Sequence of chain 1.A:
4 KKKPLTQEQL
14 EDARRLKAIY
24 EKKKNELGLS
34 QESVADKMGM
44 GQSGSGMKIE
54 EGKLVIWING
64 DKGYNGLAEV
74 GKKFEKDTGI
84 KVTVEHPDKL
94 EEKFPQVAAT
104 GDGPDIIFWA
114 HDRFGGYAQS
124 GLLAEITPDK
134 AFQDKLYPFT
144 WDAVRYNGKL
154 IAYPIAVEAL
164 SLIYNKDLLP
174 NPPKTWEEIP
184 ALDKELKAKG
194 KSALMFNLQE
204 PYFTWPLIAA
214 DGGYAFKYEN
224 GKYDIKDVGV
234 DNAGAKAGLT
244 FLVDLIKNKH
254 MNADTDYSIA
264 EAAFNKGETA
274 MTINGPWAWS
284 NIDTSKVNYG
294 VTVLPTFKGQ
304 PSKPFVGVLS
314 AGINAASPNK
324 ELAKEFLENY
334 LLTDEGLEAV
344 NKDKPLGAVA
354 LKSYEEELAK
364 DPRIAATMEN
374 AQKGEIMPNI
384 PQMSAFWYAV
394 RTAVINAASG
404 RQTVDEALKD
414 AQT

Binding-site contacts:
Ligand atom O6 contacts residue PHE206 of chain 1.A at 3.8 Å.
Ligand atom C6 contacts residue TYR205 of chain 1.A at 3.8 Å (hydrophobic).
Ligand atom O1 contacts residue ASN62 of chain 1.A at 3.7 Å.
Ligand atom O4 contacts residue ARG116 of chain 1.A at 2.8 Å (salt-bridge).
Ligand atom O3 contacts residue ASP115 of chain 1.A at 2.7 Å (salt-bridge).
Ligand atom C6 contacts residue PHE206 of chain 1.A at 3.9 Å (hydrophobic).
Ligand atom C2 contacts residue GLU161 of chain 1.A at 3.4 Å.
Ligand atom C1 contacts residue LYS65 of chain 1.A at 3.7 Å.
Ligand atom C6 contacts residue PRO204 of chain 1.A at 3.8 Å (hydrophobic).
Ligand atom O2 contacts residue ALA113 of chain 1.A at 3.4 Å.
Ligand atom O6 contacts residue TYR205 of chain 1.A at 3.1 Å (h-bond).
Ligand atom O3 contacts residue ALA113 of chain 1.A at 3.4 Å.
Ligand atom O3 contacts residue GLU161 of chain 1.A at 3.7 Å.
Ligand atom O5 contacts residue TYR205 of chain 1.A at 3.2 Å.
Ligand atom C2 contacts residue ASP115 of chain 1.A at 3.4 Å.
Ligand atom O2 contacts residue TRP112 of chain 1.A at 3.4 Å (h-bond).
Ligand atom O1 contacts residue ASP64 of chain 1.A at 2.7 Å (salt-bridge).
Ligand atom C6 contacts residue TRP390 of chain 1.A at 3.7 Å (hydrophobic).
Ligand atom O6 contacts residue PRO204 of chain 1.A at 3.2 Å.
Ligand atom O3 contacts residue TRP112 of chain 1.A at 3.3 Å (h-bond).
Ligand atom O3 contacts residue ARG116 of chain 1.A at 2.9 Å (salt-bridge).
Ligand atom O2 contacts residue GLU161 of chain 1.A at 2.7 Å (salt-bridge).
Ligand atom O1 contacts residue LYS65 of chain 1.A at 2.9 Å (salt-bridge).
Ligand atom C1 contacts residue TRP280 of chain 1.A at 3.7 Å (hydrophobic).
Ligand atom C2 contacts residue TRP390 of chain 1.A at 3.9 Å (hydrophobic).
Ligand atom O2 contacts residue LYS65 of chain 1.A at 2.8 Å (salt-bridge).
Ligand atom C3 contacts residue ASP115 of chain 1.A at 3.6 Å.
Ligand atom C4 contacts residue TYR205 of chain 1.A at 3.9 Å (hydrophobic).
Ligand atom C1 contacts residue ASP64 of chain 1.A at 3.5 Å.
Ligand atom C1 contacts residue TYR205 of chain 1.A at 3.5 Å (hydrophobic).
Ligand atom C2 contacts residue TRP280 of chain 1.A at 3.8 Å (hydrophobic).
Ligand atom C6 contacts residue GLU203 of chain 1.A at 3.3 Å.
Ligand atom O3 contacts residue TRP390 of chain 1.A at 3.8 Å.
Ligand atom C4 contacts residue TRP390 of chain 1.A at 3.5 Å (hydrophobic).
Ligand atom C4 contacts residue ARG116 of chain 1.A at 3.9 Å.
Ligand atom C2 contacts residue LYS65 of chain 1.A at 3.9 Å.
Ligand atom O6 contacts residue GLU203 of chain 1.A at 2.6 Å (salt-bridge).
Ligand atom O2 contacts residue ASP115 of chain 1.A at 2.7 Å (salt-bridge).
Ligand atom O2 contacts residue MET380 of chain 1.A at 3.9 Å.
Ligand atom C3 contacts residue TRP112 of chain 1.A at 3.7 Å (hydrophobic).

The protein below binds the small molecule below.
Small molecule (SMILES): OC[C@H]1O[C@H](O[C@H]2[C@H](O)[C@@H](O)[C@@H](O)O[C@@H]2CO)[C@H](O)[C@@H](O)[C@@H]1O